Sequence of chain 1.E:
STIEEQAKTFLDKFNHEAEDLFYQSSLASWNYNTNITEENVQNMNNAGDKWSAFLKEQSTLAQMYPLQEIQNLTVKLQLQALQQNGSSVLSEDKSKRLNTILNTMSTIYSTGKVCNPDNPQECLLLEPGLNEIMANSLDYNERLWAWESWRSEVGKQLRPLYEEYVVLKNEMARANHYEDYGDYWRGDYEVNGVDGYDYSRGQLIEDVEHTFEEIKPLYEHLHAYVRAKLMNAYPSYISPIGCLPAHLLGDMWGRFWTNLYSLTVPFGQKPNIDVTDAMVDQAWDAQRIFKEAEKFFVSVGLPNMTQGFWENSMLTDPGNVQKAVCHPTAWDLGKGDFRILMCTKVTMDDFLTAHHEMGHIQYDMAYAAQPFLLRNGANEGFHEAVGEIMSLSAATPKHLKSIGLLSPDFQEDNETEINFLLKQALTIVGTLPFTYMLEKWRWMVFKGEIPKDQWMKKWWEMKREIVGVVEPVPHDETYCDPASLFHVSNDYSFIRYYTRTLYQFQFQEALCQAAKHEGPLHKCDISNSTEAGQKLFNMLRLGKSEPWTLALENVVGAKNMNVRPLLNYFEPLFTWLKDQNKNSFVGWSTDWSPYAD

Binding-site contacts:
Ligand atom O6 contacts residue THR56 of chain 1.E at 3.9 Å.
Ligand atom C4 contacts residue ASN54 of chain 1.E at 4.2 Å.
Ligand atom C5 contacts residue THR56 of chain 1.E at 3.7 Å.
Ligand atom C5 contacts residue ASN54 of chain 1.E at 3.6 Å.
Ligand atom C6 contacts residue GLU58 of chain 1.E at 3.4 Å.
Ligand atom C8 contacts residue GLN341 of chain 1.E at 3.3 Å.
Ligand atom C1 contacts residue ASN54 of chain 1.E at 1.4 Å.
Ligand atom C7 contacts residue GLN341 of chain 1.E at 4.5 Å.
Ligand atom O6 contacts residue GLU58 of chain 1.E at 2.4 Å (salt-bridge).
Ligand atom O5 contacts residue ASN54 of chain 1.E at 2.4 Å (h-bond).
Ligand atom C2 contacts residue ASN54 of chain 1.E at 2.4 Å.
Ligand atom O5 contacts residue ASN59 of chain 1.E at 4.0 Å.
Ligand atom C3 contacts residue ASN54 of chain 1.E at 3.8 Å.
Ligand atom O5 contacts residue THR56 of chain 1.E at 3.3 Å.
Ligand atom C1 contacts residue THR56 of chain 1.E at 4.0 Å.
Ligand atom C7 contacts residue ASN54 of chain 1.E at 3.5 Å.
Ligand atom O6 contacts residue ASN59 of chain 1.E at 4.0 Å.
Ligand atom N2 contacts residue ASN54 of chain 1.E at 2.8 Å (h-bond).
Ligand atom O7 contacts residue ASN54 of chain 1.E at 3.8 Å.
Ligand atom C6 contacts residue THR56 of chain 1.E at 3.6 Å.

This small molecule binds to this protein.
Small molecule (SMILES): CC(=O)N[C@H]1[C@H](O[C@H]2[C@H](O)[C@@H](NC(C)=O)CO[C@@H]2CO)O[C@H](CO)[C@@H](O)[C@@H]1O